Sequence of chain 2.C:
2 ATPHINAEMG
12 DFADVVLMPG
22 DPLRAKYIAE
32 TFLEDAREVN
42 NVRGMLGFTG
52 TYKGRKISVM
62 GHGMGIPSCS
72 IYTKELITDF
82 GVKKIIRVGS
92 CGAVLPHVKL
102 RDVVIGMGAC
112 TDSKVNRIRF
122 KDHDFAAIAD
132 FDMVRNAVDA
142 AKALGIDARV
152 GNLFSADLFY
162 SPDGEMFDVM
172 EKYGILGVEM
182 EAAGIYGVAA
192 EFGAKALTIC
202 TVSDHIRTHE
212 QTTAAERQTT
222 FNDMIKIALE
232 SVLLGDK

The small molecule below binds the protein below.
Small molecule (SMILES): Nc1ncnc2c1ccn2[C@@H]1O[C@H](CO)[C@@H](O)[C@H]1O

Sequence of chain 1.B:
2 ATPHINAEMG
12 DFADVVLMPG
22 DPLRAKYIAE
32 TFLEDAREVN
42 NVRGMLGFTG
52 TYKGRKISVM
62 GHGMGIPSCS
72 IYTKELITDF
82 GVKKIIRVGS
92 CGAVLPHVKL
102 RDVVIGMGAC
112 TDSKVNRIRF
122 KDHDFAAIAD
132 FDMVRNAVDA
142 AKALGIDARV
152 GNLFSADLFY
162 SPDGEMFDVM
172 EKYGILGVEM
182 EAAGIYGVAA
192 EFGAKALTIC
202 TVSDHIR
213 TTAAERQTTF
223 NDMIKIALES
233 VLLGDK

Binding-site contacts:
Ligand atom O2' contacts residue GLU182 of chain 1.B at 2.5 Å (salt-bridge).
Ligand atom C5 contacts residue GLY93 of chain 1.B at 3.8 Å.
Ligand atom C7 contacts residue CYS92 of chain 1.B at 3.6 Å (hydrophobic).
Ligand atom O3' contacts residue PO41 of chain 1.F at 2.9 Å (h-bond).
Ligand atom O2' contacts residue GLU180 of chain 1.B at 3.2 Å.
Ligand atom O5' contacts residue ARG44 of chain 2.C at 3.9 Å.
Ligand atom C3' contacts residue PO41 of chain 1.F at 3.5 Å.
Ligand atom N1 contacts residue VAL179 of chain 1.B at 3.8 Å.
Ligand atom N3 contacts residue MET181 of chain 1.B at 3.5 Å.
Ligand atom C2' contacts residue MET181 of chain 1.B at 3.7 Å (hydrophobic).
Ligand atom O3' contacts residue GLU182 of chain 1.B at 2.8 Å (salt-bridge).
Ligand atom C3' contacts residue GLU182 of chain 1.B at 3.5 Å.
Ligand atom C5 contacts residue VAL179 of chain 1.B at 3.5 Å (hydrophobic).
Ligand atom N9 contacts residue SER91 of chain 1.B at 3.5 Å (h-bond).
Ligand atom C6 contacts residue VAL179 of chain 1.B at 3.6 Å (hydrophobic).
Ligand atom O2' contacts residue SER91 of chain 1.B at 3.5 Å (h-bond).
Ligand atom O2' contacts residue MET181 of chain 1.B at 3.4 Å (h-bond).
Ligand atom C7 contacts residue GLY93 of chain 1.B at 3.5 Å.
Ligand atom N3 contacts residue PHE160 of chain 1.B at 3.9 Å.
Ligand atom C4' contacts residue ARG44 of chain 2.C at 3.6 Å.
Ligand atom C2 contacts residue PHE160 of chain 1.B at 3.7 Å (hydrophobic).
Ligand atom O5' contacts residue PHE160 of chain 1.B at 3.4 Å.
Ligand atom C5' contacts residue HIS5 of chain 2.C at 3.4 Å.
Ligand atom C5' contacts residue MET65 of chain 1.B at 3.5 Å (hydrophobic).
Ligand atom O2' contacts residue PO41 of chain 1.F at 3.7 Å.
Ligand atom C8 contacts residue SER91 of chain 1.B at 3.3 Å.
Ligand atom N6 contacts residue ASP205 of chain 1.B at 3.5 Å (salt-bridge).
Ligand atom C4 contacts residue VAL179 of chain 1.B at 3.6 Å (hydrophobic).
Ligand atom O4' contacts residue PO41 of chain 1.F at 3.1 Å (h-bond).
Ligand atom C4' contacts residue PO41 of chain 1.F at 3.3 Å.
Ligand atom O5' contacts residue HIS5 of chain 2.C at 2.6 Å (h-bond).
Ligand atom N3 contacts residue GLU180 of chain 1.B at 3.8 Å.
Ligand atom C1' contacts residue SER91 of chain 1.B at 3.4 Å.
Ligand atom O2' contacts residue ARG88 of chain 1.B at 2.9 Å (salt-bridge).
Ligand atom C7 contacts residue ASP205 of chain 1.B at 3.6 Å.
Ligand atom C1' contacts residue PO41 of chain 1.F at 3.3 Å.
Ligand atom C8 contacts residue CYS92 of chain 1.B at 3.7 Å (hydrophobic).
Ligand atom N6 contacts residue GLY93 of chain 1.B at 3.5 Å.
Ligand atom C2' contacts residue GLU182 of chain 1.B at 3.4 Å.
Ligand atom O4' contacts residue ARG44 of chain 2.C at 3.6 Å.